Binding-site contacts:
Ligand atom N2 contacts residue ASN361 of chain 1.A at 2.9 Å (h-bond).
Ligand atom C2 contacts residue ASN361 of chain 1.A at 2.4 Å.
Ligand atom O5 contacts residue ASN361 of chain 1.A at 2.4 Å (h-bond).
Ligand atom C1 contacts residue ASN361 of chain 1.A at 1.4 Å.
Ligand atom C8 contacts residue THR363 of chain 1.A at 4.3 Å.
Ligand atom C3 contacts residue ASN361 of chain 1.A at 3.8 Å.
Ligand atom C5 contacts residue ASN361 of chain 1.A at 3.7 Å.
Ligand atom C4 contacts residue ASN361 of chain 1.A at 4.2 Å.
Ligand atom C7 contacts residue ASN361 of chain 1.A at 4.0 Å.

Sequence of chain 1.A:
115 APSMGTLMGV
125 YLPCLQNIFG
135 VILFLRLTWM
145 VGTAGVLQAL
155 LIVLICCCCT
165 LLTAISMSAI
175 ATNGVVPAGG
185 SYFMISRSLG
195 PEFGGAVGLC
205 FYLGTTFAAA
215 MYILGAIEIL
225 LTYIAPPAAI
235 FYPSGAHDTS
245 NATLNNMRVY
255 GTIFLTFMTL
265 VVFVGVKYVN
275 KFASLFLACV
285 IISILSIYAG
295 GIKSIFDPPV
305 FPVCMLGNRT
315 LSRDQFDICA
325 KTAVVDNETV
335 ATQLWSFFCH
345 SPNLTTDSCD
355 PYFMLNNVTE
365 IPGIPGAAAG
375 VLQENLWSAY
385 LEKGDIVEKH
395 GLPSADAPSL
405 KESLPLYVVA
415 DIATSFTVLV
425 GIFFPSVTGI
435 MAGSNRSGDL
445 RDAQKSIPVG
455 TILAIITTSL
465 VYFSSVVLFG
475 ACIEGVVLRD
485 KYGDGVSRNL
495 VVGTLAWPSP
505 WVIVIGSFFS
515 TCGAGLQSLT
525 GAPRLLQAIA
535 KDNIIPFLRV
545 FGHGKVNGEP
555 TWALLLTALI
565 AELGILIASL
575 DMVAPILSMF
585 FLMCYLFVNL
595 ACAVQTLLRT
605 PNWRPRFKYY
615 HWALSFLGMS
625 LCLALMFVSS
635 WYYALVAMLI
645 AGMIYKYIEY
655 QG

The small molecule below binds the protein below.
Small molecule (SMILES): CC(=O)N[C@H]1[C@H](O[C@H]2[C@H](O)[C@@H](NC(C)=O)CO[C@@H]2CO)O[C@H](CO)[C@@H](O)[C@@H]1O